This protein binds this small molecule.
Small molecule (SMILES): O=C(O)[C@@H](O)C(O)[C@H](O)C(=O)O

Sequence of chain 1.G:
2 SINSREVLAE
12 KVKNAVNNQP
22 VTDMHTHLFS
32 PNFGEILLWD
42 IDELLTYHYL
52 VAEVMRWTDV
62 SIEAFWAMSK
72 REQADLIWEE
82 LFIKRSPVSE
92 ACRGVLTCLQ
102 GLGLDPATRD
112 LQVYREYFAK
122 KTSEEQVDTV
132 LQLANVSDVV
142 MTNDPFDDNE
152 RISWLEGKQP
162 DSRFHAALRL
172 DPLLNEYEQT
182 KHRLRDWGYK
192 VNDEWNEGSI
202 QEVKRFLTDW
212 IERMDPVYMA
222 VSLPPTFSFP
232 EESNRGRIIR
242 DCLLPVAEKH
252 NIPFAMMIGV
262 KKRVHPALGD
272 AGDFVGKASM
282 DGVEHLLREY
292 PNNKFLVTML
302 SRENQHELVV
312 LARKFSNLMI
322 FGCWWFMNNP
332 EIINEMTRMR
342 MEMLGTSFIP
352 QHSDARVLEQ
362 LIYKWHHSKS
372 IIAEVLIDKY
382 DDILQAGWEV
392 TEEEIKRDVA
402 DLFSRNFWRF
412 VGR

Binding-site contacts:
Ligand atom C4 contacts residue TRP326 of chain 1.G at 3.6 Å (hydrophobic).
Ligand atom O5A contacts residue TYR50 of chain 1.G at 3.7 Å.
Ligand atom C1 contacts residue ARG170 of chain 1.G at 3.5 Å.
Ligand atom O1B contacts residue ARG170 of chain 1.G at 3.2 Å (salt-bridge).
Ligand atom C3 contacts residue ARG357 of chain 1.G at 3.7 Å.
Ligand atom O1B contacts residue MET258 of chain 1.G at 3.4 Å.
Ligand atom C4 contacts residue ARG357 of chain 1.G at 3.8 Å.
Ligand atom O1A contacts residue ARG170 of chain 1.G at 2.8 Å (salt-bridge).
Ligand atom C4 contacts residue HIS49 of chain 1.G at 3.9 Å.
Ligand atom C2 contacts residue TRP325 of chain 1.G at 3.6 Å (hydrophobic).
Ligand atom O1A contacts residue TRP325 of chain 1.G at 3.7 Å.
Ligand atom C1 contacts residue MET258 of chain 1.G at 4.0 Å (hydrophobic).
Ligand atom O1B contacts residue HIS28 of chain 1.G at 3.1 Å (h-bond).
Ligand atom O5B contacts residue TYR50 of chain 1.G at 3.1 Å (h-bond).
Ligand atom O5B contacts residue TRP326 of chain 1.G at 3.9 Å.
Ligand atom O1B contacts residue HIS26 of chain 1.G at 3.5 Å (h-bond).
Ligand atom O1B contacts residue ZN1 of chain 1.KA at 2.4 Å.
Ligand atom O5A contacts residue HIS49 of chain 1.G at 3.0 Å (h-bond).
Ligand atom C2 contacts residue TRP326 of chain 1.G at 3.8 Å (hydrophobic).
Ligand atom O3 contacts residue ZN1 of chain 1.KA at 3.2 Å.
Ligand atom O5B contacts residue ASP355 of chain 1.G at 3.5 Å (salt-bridge).
Ligand atom C2 contacts residue ZN1 of chain 1.KA at 3.2 Å.
Ligand atom O3 contacts residue HIS28 of chain 1.G at 2.7 Å (h-bond).
Ligand atom C5 contacts residue ARG357 of chain 1.G at 3.7 Å.
Ligand atom O5A contacts residue ARG357 of chain 1.G at 2.7 Å (salt-bridge).
Ligand atom O2 contacts residue ASP355 of chain 1.G at 3.2 Å (salt-bridge).
Ligand atom O4 contacts residue HIS49 of chain 1.G at 2.9 Å (h-bond).
Ligand atom C3 contacts residue ZN1 of chain 1.KA at 3.8 Å.
Ligand atom O1A contacts residue SER223 of chain 1.G at 3.7 Å.
Ligand atom C1 contacts residue TRP325 of chain 1.G at 3.8 Å (hydrophobic).
Ligand atom C5 contacts residue TYR50 of chain 1.G at 3.8 Å (hydrophobic).
Ligand atom O4 contacts residue ARG357 of chain 1.G at 3.0 Å (salt-bridge).
Ligand atom O3 contacts residue ARG357 of chain 1.G at 3.1 Å (salt-bridge).
Ligand atom C1 contacts residue ZN1 of chain 1.KA at 3.1 Å.
Ligand atom O4 contacts residue TRP326 of chain 1.G at 3.6 Å.
Ligand atom C3 contacts residue HIS28 of chain 1.G at 3.9 Å.
Ligand atom C5 contacts residue HIS49 of chain 1.G at 3.7 Å.
Ligand atom O2 contacts residue TRP325 of chain 1.G at 2.8 Å (h-bond).
Ligand atom O2 contacts residue HIS28 of chain 1.G at 3.8 Å.
Ligand atom O2 contacts residue ZN1 of chain 1.KA at 2.3 Å.